Binding-site contacts:
Ligand atom C6 contacts residue VAL250 of chain 1.C at 3.2 Å (hydrophobic).
Ligand atom O1 contacts residue HIS248 of chain 1.C at 2.5 Å (h-bond).
Ligand atom C5 contacts residue HIS248 of chain 1.C at 3.4 Å.
Ligand atom C3 contacts residue TYR257 of chain 1.C at 2.9 Å (hydrophobic).
Ligand atom C5 contacts residue TRP192 of chain 1.C at 3.4 Å (hydrophobic).
Ligand atom O4 contacts residue GLU267 of chain 1.C at 3.0 Å (salt-bridge).
Ligand atom O4 contacts residue GLN200 of chain 1.C at 2.8 Å (h-bond).
Ligand atom C5 contacts residue VAL250 of chain 1.C at 3.7 Å (hydrophobic).
Ligand atom C7 contacts residue HIS248 of chain 1.C at 3.4 Å.
Ligand atom C4 contacts residue TRP192 of chain 1.C at 3.6 Å (hydrophobic).
Ligand atom O3 contacts residue TYR257 of chain 1.C at 2.6 Å (h-bond).
Ligand atom O2 contacts residue ARG243 of chain 1.C at 2.9 Å (salt-bridge).
Ligand atom C4 contacts residue HIS248 of chain 1.C at 3.3 Å.
Ligand atom O2 contacts residue TRP304 of chain 1.C at 3.6 Å.
Ligand atom C4 contacts residue FE21 of chain 1.L at 2.8 Å.
Ligand atom O4 contacts residue HIS155 of chain 1.C at 3.1 Å (h-bond).
Ligand atom O2 contacts residue ARG293 of chain 1.C at 3.0 Å (salt-bridge).
Ligand atom O3 contacts residue GLU267 of chain 1.C at 3.2 Å (salt-bridge).
Ligand atom O4 contacts residue FE21 of chain 1.L at 2.1 Å.
Ligand atom C8 contacts residue ARG243 of chain 1.C at 3.4 Å.
Ligand atom C7 contacts residue ARG293 of chain 1.C at 3.5 Å.
Ligand atom C3 contacts residue HIS248 of chain 1.C at 3.6 Å.
Ligand atom C5 contacts residue GLN200 of chain 1.C at 3.7 Å.
Ligand atom O3 contacts residue FE21 of chain 1.L at 2.1 Å.
Ligand atom C3 contacts residue FE21 of chain 1.L at 2.8 Å.
Ligand atom O3 contacts residue HIS214 of chain 1.C at 2.9 Å.
Ligand atom C6 contacts residue HIS248 of chain 1.C at 3.4 Å.
Ligand atom O1 contacts residue ARG293 of chain 1.C at 2.6 Å (salt-bridge).
Ligand atom C8 contacts residue HIS248 of chain 1.C at 3.1 Å.
Ligand atom O4 contacts residue TYR269 of chain 1.C at 3.4 Å.
Ligand atom C1 contacts residue TRP192 of chain 1.C at 3.5 Å (hydrophobic).
Ligand atom C2 contacts residue HIS248 of chain 1.C at 3.5 Å.
Ligand atom C8 contacts residue ARG293 of chain 1.C at 3.5 Å.
Ligand atom O1 contacts residue ARG243 of chain 1.C at 2.6 Å (salt-bridge).
Ligand atom C1 contacts residue HIS248 of chain 1.C at 3.4 Å.
Ligand atom C6 contacts residue TRP192 of chain 1.C at 3.6 Å (hydrophobic).
Ligand atom C5 contacts residue SER251 of chain 1.C at 3.5 Å.
Ligand atom C4 contacts residue GLU267 of chain 1.C at 3.7 Å.
Ligand atom C2 contacts residue TYR257 of chain 1.C at 3.2 Å (hydrophobic).
Ligand atom C4 contacts residue GLN200 of chain 1.C at 3.6 Å.

Sequence of chain 1.C:
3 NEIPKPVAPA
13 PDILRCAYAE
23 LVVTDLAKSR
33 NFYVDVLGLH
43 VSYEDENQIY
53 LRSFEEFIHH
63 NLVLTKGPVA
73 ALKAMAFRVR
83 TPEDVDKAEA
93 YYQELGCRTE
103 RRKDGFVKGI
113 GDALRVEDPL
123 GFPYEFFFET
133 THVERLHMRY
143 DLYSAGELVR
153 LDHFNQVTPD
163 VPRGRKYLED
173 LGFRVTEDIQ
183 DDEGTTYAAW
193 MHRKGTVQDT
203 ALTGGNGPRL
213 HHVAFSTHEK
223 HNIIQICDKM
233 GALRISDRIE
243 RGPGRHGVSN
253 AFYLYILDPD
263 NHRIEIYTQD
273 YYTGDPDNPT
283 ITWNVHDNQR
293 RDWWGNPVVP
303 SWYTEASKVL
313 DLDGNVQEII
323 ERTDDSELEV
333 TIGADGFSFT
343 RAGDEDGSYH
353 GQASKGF

The small molecule below binds the protein below.
Small molecule (SMILES): O=C(O)Cc1ccc(O)c(O)c1